Binding-site contacts:
Ligand atom C18 contacts residue LEU223 of chain 1.P at 3.5 Å (hydrophobic).
Ligand atom C24 contacts residue ARG156 of chain 1.P at 3.4 Å.
Ligand atom C10 contacts residue PHE164 of chain 1.P at 4.3 Å (hydrophobic).
Ligand atom C19 contacts residue PHE219 of chain 1.P at 3.6 Å (hydrophobic).
Ligand atom C24 contacts residue PHE1 of chain 1.W at 4.1 Å (hydrophobic).
Ligand atom C18 contacts residue LEU160 of chain 1.P at 4.0 Å (hydrophobic).
Ligand atom C1 contacts residue PHE164 of chain 1.P at 4.3 Å (hydrophobic).
Ligand atom C7 contacts residue GLN161 of chain 1.P at 4.1 Å.
Ligand atom C6 contacts residue GLN161 of chain 1.P at 4.0 Å.
Ligand atom C6 contacts residue LEU160 of chain 1.P at 4.4 Å (hydrophobic).
Ligand atom O25 contacts residue PHE1 of chain 1.W at 3.1 Å (h-bond).
Ligand atom C6 contacts residue PHE164 of chain 1.P at 3.8 Å (hydrophobic).
Ligand atom C5 contacts residue PHE164 of chain 1.P at 3.8 Å (hydrophobic).
Ligand atom C15 contacts residue LEU160 of chain 1.P at 4.1 Å (hydrophobic).
Ligand atom O26 contacts residue ARG156 of chain 1.P at 2.8 Å (salt-bridge).
Ligand atom C23 contacts residue ARG156 of chain 1.P at 4.3 Å.
Ligand atom C16 contacts residue LEU160 of chain 1.P at 4.4 Å (hydrophobic).
Ligand atom C23 contacts residue PHE1 of chain 1.W at 4.5 Å (hydrophobic).
Ligand atom O25 contacts residue ARG156 of chain 1.P at 2.9 Å (salt-bridge).
Ligand atom C15 contacts residue LYS157 of chain 1.P at 4.4 Å.
Ligand atom C19 contacts residue PHE164 of chain 1.P at 3.3 Å (hydrophobic).

The small molecule below binds the protein below.
Small molecule (SMILES): C[C@H](CCC(=O)O)[C@H]1CC[C@H]2[C@@H]3[C@H](O)C[C@@H]4C[C@H](O)CC[C@]4(C)[C@H]3C[C@H](O)[C@]12C

Sequence of chain 1.P:
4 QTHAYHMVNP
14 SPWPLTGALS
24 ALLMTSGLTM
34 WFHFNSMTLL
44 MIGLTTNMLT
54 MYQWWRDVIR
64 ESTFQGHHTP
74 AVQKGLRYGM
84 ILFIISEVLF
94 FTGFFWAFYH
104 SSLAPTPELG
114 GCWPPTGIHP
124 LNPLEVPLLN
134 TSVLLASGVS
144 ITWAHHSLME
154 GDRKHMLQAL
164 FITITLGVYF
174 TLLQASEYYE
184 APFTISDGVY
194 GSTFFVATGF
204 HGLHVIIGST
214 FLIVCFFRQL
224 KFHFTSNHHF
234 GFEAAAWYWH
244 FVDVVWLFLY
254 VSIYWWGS

Sequence of chain 1.W:
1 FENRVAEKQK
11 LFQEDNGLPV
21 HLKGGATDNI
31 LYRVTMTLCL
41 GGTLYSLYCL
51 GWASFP